Sequence of chain 1.D:
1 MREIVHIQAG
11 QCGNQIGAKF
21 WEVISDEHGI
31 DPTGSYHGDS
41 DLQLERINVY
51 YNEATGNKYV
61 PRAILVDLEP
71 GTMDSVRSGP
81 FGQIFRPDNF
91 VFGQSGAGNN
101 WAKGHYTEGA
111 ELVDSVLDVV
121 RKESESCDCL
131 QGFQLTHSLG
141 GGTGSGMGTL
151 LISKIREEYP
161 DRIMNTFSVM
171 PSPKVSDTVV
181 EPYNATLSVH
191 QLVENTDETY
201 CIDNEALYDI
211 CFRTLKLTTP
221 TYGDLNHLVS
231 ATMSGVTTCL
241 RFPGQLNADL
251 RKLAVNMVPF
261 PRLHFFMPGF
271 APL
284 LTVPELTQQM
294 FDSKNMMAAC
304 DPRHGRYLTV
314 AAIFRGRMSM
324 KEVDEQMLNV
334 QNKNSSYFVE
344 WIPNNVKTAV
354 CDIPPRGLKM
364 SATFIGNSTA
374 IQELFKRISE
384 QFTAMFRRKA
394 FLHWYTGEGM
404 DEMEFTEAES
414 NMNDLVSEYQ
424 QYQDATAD

Sequence of chain 1.C:
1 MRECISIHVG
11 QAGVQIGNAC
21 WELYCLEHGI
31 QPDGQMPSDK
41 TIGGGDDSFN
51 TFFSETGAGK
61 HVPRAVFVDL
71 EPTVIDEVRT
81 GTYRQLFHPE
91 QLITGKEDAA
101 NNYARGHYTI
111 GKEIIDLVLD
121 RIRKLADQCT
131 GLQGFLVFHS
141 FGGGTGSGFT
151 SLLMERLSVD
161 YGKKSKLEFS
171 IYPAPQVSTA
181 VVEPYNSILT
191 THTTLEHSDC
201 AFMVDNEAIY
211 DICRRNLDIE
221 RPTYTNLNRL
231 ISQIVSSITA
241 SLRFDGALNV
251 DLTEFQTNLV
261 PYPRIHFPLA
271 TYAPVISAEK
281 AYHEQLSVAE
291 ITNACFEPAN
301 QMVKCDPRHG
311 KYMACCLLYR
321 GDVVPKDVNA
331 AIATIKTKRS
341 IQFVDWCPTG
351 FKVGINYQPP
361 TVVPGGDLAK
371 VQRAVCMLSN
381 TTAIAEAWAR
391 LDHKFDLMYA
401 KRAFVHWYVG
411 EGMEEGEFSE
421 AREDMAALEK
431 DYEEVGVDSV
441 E

This small molecule binds to this protein.
Small molecule (SMILES): COc1ccc2c(c1)NC(=O)CN2c1nc(Cl)nc2cccnc12

Binding-site contacts:
Ligand atom C16 contacts residue ASN256 of chain 1.D at 3.4 Å.
Ligand atom C01 contacts residue LEU246 of chain 1.D at 3.5 Å (hydrophobic).
Ligand atom C19 contacts residue LYS350 of chain 1.D at 3.2 Å.
Ligand atom N15 contacts residue ASN256 of chain 1.D at 3.2 Å (h-bond).
Ligand atom C19 contacts residue THR179 of chain 1.C at 3.5 Å.
Ligand atom N06 contacts residue ALA314 of chain 1.D at 3.8 Å.
Ligand atom C18 contacts residue LEU253 of chain 1.D at 3.7 Å (hydrophobic).
Ligand atom C09 contacts residue ALA248 of chain 1.D at 3.7 Å (hydrophobic).
Ligand atom N06 contacts residue LEU246 of chain 1.D at 3.1 Å.
Ligand atom C21 contacts residue ASN256 of chain 1.D at 3.8 Å.
Ligand atom N10 contacts residue CYS239 of chain 1.D at 3.4 Å.
Ligand atom C20 contacts residue LYS350 of chain 1.D at 3.2 Å.
Ligand atom C14 contacts residue ASN256 of chain 1.D at 3.4 Å.
Ligand atom C01 contacts residue ALA314 of chain 1.D at 3.6 Å (hydrophobic).
Ligand atom O17 contacts residue ASN101 of chain 1.C at 3.7 Å.
Ligand atom N08 contacts residue LEU253 of chain 1.D at 3.4 Å.
Ligand atom C16 contacts residue THR179 of chain 1.C at 3.7 Å.
Ligand atom O23 contacts residue LYS350 of chain 1.D at 3.2 Å.
Ligand atom C21 contacts residue MET257 of chain 1.D at 3.7 Å (hydrophobic).
Ligand atom N08 contacts residue ALA248 of chain 1.D at 3.5 Å.
Ligand atom C20 contacts residue ASN256 of chain 1.D at 3.4 Å.
Ligand atom C18 contacts residue LYS252 of chain 1.D at 3.8 Å.
Ligand atom O17 contacts residue THR179 of chain 1.C at 3.8 Å.
Ligand atom C05 contacts residue LEU246 of chain 1.D at 3.3 Å (hydrophobic).
Ligand atom CL11 contacts residue ALA248 of chain 1.D at 3.7 Å.
Ligand atom C02 contacts residue ALA352 of chain 1.D at 3.7 Å (hydrophobic).
Ligand atom CL11 contacts residue LEU240 of chain 1.D at 3.5 Å.
Ligand atom C07 contacts residue LEU246 of chain 1.D at 3.7 Å (hydrophobic).
Ligand atom C01 contacts residue LYS350 of chain 1.D at 3.6 Å.
Ligand atom C14 contacts residue THR179 of chain 1.C at 3.5 Å.
Ligand atom C03 contacts residue ILE316 of chain 1.D at 3.5 Å (hydrophobic).
Ligand atom C24 contacts residue VAL313 of chain 1.D at 3.6 Å (hydrophobic).
Ligand atom N15 contacts residue THR179 of chain 1.C at 2.6 Å (h-bond).
Ligand atom C03 contacts residue CYS239 of chain 1.D at 3.5 Å (hydrophobic).
Ligand atom C02 contacts residue ALA315 of chain 1.D at 3.4 Å (hydrophobic).
Ligand atom O17 contacts residue LYS252 of chain 1.D at 3.8 Å.
Ligand atom C13 contacts residue ASN256 of chain 1.D at 3.7 Å.
Ligand atom C19 contacts residue ASN256 of chain 1.D at 3.1 Å.
Ligand atom C24 contacts residue ASN348 of chain 1.D at 3.4 Å.
Ligand atom C09 contacts residue LEU253 of chain 1.D at 3.6 Å (hydrophobic).